Binding-site contacts:
Ligand atom C1 contacts residue ILE173 of chain 1.A at 4.0 Å (hydrophobic).
Ligand atom O1 contacts residue ILE173 of chain 1.A at 3.8 Å.
Ligand atom C13 contacts residue PRO172 of chain 1.A at 3.5 Å (hydrophobic).
Ligand atom CL2 contacts residue LEU177 of chain 1.A at 4.2 Å.
Ligand atom N1 contacts residue ILE173 of chain 1.A at 4.2 Å.
Ligand atom C11 contacts residue PHE124 of chain 1.A at 4.0 Å (hydrophobic).
Ligand atom C3 contacts residue ILE173 of chain 1.A at 3.8 Å (hydrophobic).
Ligand atom N1 contacts residue ASN47 of chain 1.A at 2.7 Å (h-bond).
Ligand atom C14 contacts residue VAL5 of chain 1.B at 4.0 Å (hydrophobic).
Ligand atom C17 contacts residue ASN47 of chain 1.A at 4.0 Å.
Ligand atom C12 contacts residue PRO172 of chain 1.A at 4.3 Å (hydrophobic).
Ligand atom C6 contacts residue PRO172 of chain 1.A at 4.0 Å (hydrophobic).
Ligand atom N1 contacts residue PHE124 of chain 1.A at 4.2 Å.
Ligand atom O1 contacts residue CYS43 of chain 1.A at 3.0 Å (h-bond).
Ligand atom O2 contacts residue ILE224 of chain 1.A at 3.8 Å.
Ligand atom C13 contacts residue ILE224 of chain 1.A at 4.1 Å (hydrophobic).
Ligand atom C12 contacts residue VAL5 of chain 1.B at 4.0 Å (hydrophobic).
Ligand atom C13 contacts residue VAL5 of chain 1.B at 3.8 Å (hydrophobic).
Ligand atom C2 contacts residue ASN47 of chain 1.A at 3.0 Å.
Ligand atom C18 contacts residue ASN47 of chain 1.A at 2.8 Å.
Ligand atom CL2 contacts residue LYS127 of chain 1.A at 3.3 Å.
Ligand atom C5 contacts residue PRO172 of chain 1.A at 3.7 Å (hydrophobic).
Ligand atom C11 contacts residue VAL5 of chain 1.B at 4.0 Å (hydrophobic).
Ligand atom C3 contacts residue ASN47 of chain 1.A at 3.6 Å.
Ligand atom C9 contacts residue VAL5 of chain 1.B at 4.2 Å (hydrophobic).
Ligand atom C14 contacts residue ILE224 of chain 1.A at 4.0 Å (hydrophobic).
Ligand atom C12 contacts residue LYS127 of chain 1.A at 4.2 Å.
Ligand atom C10 contacts residue ASN47 of chain 1.A at 4.3 Å.
Ligand atom C2 contacts residue CYS43 of chain 1.A at 1.8 Å (hydrophobic).
Ligand atom C2 contacts residue ARG46 of chain 1.A at 3.6 Å.
Ligand atom C4 contacts residue ASN47 of chain 1.A at 3.7 Å.
Ligand atom CL2 contacts residue ILE173 of chain 1.A at 3.6 Å.
Ligand atom C1 contacts residue ASN47 of chain 1.A at 3.2 Å.
Ligand atom N1 contacts residue CYS43 of chain 1.A at 3.7 Å.
Ligand atom CL2 contacts residue GLY176 of chain 1.A at 4.1 Å.
Ligand atom CL2 contacts residue PRO172 of chain 1.A at 4.1 Å.
Ligand atom C13 contacts residue GLY176 of chain 1.A at 4.2 Å.
Ligand atom C11 contacts residue LYS127 of chain 1.A at 4.3 Å.
Ligand atom C1 contacts residue CYS43 of chain 1.A at 2.7 Å (hydrophobic).
Ligand atom C10 contacts residue VAL5 of chain 1.B at 3.7 Å (hydrophobic).

Sequence of chain 1.A:
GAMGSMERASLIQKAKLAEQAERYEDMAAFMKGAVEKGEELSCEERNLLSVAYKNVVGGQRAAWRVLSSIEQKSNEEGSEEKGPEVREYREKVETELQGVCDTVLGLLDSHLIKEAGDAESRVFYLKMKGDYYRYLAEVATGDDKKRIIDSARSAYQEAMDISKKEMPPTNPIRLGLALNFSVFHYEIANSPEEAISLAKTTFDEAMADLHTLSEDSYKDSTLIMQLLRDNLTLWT

This protein binds this small molecule.
Small molecule (SMILES): O=C(CCl)NCC1CCN(C(=O)C2(Nc3ccc(Cl)cc3)CC2)CC1

Sequence of chain 1.B:
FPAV